Binding-site contacts:
Ligand atom NE contacts residue GLY228 of chain 1.B at 3.5 Å (h-bond).
Ligand atom NE contacts residue TRP227 of chain 1.B at 3.6 Å.
Ligand atom O1 contacts residue TRP50 of chain 1.B at 3.4 Å.
Ligand atom O2 contacts residue SER205 of chain 1.B at 2.6 Å (h-bond).
Ligand atom NH1 contacts residue GLY238 of chain 1.B at 3.6 Å.
Ligand atom CG2 contacts residue TRP227 of chain 1.B at 3.6 Å (hydrophobic).
Ligand atom N2 contacts residue HIS43 of chain 1.B at 3.1 Å (h-bond).
Ligand atom NH2 contacts residue GLY230 of chain 1.B at 3.0 Å (h-bond).
Ligand atom CD2 contacts residue ILE179 of chain 1.B at 3.5 Å (hydrophobic).
Ligand atom N2 contacts residue SER226 of chain 1.B at 2.9 Å (h-bond).
Ligand atom CA2 contacts residue SER226 of chain 1.B at 3.7 Å.
Ligand atom CZ1 contacts residue GLY228 of chain 1.B at 3.7 Å.
Ligand atom CA2 contacts residue SER205 of chain 1.B at 2.4 Å.
Ligand atom O contacts residue TRP227 of chain 1.B at 3.1 Å.
Ligand atom C3 contacts residue SER205 of chain 1.B at 2.5 Å.
Ligand atom CB2 contacts residue SER226 of chain 1.B at 3.5 Å.
Ligand atom CA2 contacts residue HIS43 of chain 1.B at 3.4 Å.
Ligand atom CB2 contacts residue SER205 of chain 1.B at 2.5 Å.
Ligand atom O contacts residue GLY228 of chain 1.B at 3.0 Å (h-bond).
Ligand atom CA contacts residue GLY228 of chain 1.B at 3.5 Å.
Ligand atom NH2 contacts residue ASP199 of chain 1.B at 2.8 Å (salt-bridge).
Ligand atom CB contacts residue GLY228 of chain 1.B at 3.6 Å.
Ligand atom C contacts residue GLY228 of chain 1.B at 3.6 Å.
Ligand atom NH2 contacts residue GLY228 of chain 1.B at 3.6 Å.
Ligand atom CZ1 contacts residue ALA200 of chain 1.B at 3.2 Å (hydrophobic).
Ligand atom NH1 contacts residue ASP199 of chain 1.B at 3.0 Å (salt-bridge).
Ligand atom CZ contacts residue LEU96 of chain 1.B at 3.7 Å (hydrophobic).
Ligand atom O2 contacts residue PRO203 of chain 1.B at 3.4 Å.
Ligand atom O2 contacts residue GLU202 of chain 1.B at 3.4 Å.
Ligand atom C2 contacts residue HIS43 of chain 1.B at 2.8 Å.
Ligand atom CZ1 contacts residue ASP199 of chain 1.B at 3.6 Å.
Ligand atom NH1 contacts residue ALA200 of chain 1.B at 3.2 Å (h-bond).
Ligand atom N contacts residue GLY228 of chain 1.B at 2.9 Å (h-bond).
Ligand atom CD3 contacts residue TRP227 of chain 1.B at 3.5 Å (hydrophobic).
Ligand atom NH2 contacts residue ALA200 of chain 1.B at 3.4 Å (h-bond).
Ligand atom N2 contacts residue SER205 of chain 1.B at 3.1 Å (h-bond).
Ligand atom O2 contacts residue HIS43 of chain 1.B at 3.7 Å.
Ligand atom C2 contacts residue SER205 of chain 1.B at 1.7 Å.
Ligand atom CD2 contacts residue TRP227 of chain 1.B at 3.5 Å (hydrophobic).
Ligand atom C3 contacts residue HIS43 of chain 1.B at 1.5 Å.

The small molecule below binds the protein below.
Small molecule (SMILES): NC(=[NH2+])NCCC[C@H](NC(=O)[C@@H]1CCCN1C(=O)[C@H](N)Cc1ccccc1)[C@H](O)CCl

Sequence of chain 1.B:
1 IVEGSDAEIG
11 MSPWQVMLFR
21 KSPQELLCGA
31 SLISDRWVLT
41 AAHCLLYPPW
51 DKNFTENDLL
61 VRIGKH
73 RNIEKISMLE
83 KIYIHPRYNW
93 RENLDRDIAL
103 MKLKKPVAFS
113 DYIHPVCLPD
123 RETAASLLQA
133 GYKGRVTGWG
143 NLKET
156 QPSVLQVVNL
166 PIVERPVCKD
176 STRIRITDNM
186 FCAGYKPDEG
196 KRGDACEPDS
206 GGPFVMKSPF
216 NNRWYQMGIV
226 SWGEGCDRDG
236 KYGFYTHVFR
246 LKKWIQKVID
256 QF